Binding-site contacts:
Ligand atom O7 contacts residue SER93 of chain 1.J at 3.3 Å (h-bond).
Ligand atom C5 contacts residue HIS95 of chain 1.J at 3.8 Å.
Ligand atom C7 contacts residue THR94 of chain 1.J at 4.2 Å.
Ligand atom C7 contacts residue SER93 of chain 1.J at 4.0 Å.
Ligand atom O5 contacts residue THR94 of chain 1.J at 4.5 Å.
Ligand atom N2 contacts residue SER93 of chain 1.J at 4.5 Å.
Ligand atom C1 contacts residue THR94 of chain 1.J at 3.3 Å.
Ligand atom C1 contacts residue HIS95 of chain 1.J at 4.0 Å.
Ligand atom C6 contacts residue TYR140 of chain 1.J at 3.3 Å (hydrophobic).
Ligand atom C4 contacts residue ASN92 of chain 1.J at 4.2 Å.
Ligand atom O6 contacts residue TYR140 of chain 1.J at 3.3 Å.
Ligand atom N2 contacts residue THR94 of chain 1.J at 3.1 Å (h-bond).
Ligand atom C2 contacts residue THR94 of chain 1.J at 3.7 Å.
Ligand atom C7 contacts residue ASN92 of chain 1.J at 3.6 Å.
Ligand atom C5 contacts residue ASN92 of chain 1.J at 3.7 Å.
Ligand atom C3 contacts residue HIS95 of chain 1.J at 4.4 Å.
Ligand atom C2 contacts residue ASN92 of chain 1.J at 2.4 Å.
Ligand atom O5 contacts residue HIS95 of chain 1.J at 4.2 Å.
Ligand atom C3 contacts residue ASN92 of chain 1.J at 3.7 Å.
Ligand atom N2 contacts residue ASN92 of chain 1.J at 2.9 Å (h-bond).
Ligand atom C3 contacts residue THR94 of chain 1.J at 4.1 Å.
Ligand atom C8 contacts residue ASN92 of chain 1.J at 3.9 Å.
Ligand atom C1 contacts residue ASN92 of chain 1.J at 1.4 Å.
Ligand atom O7 contacts residue ASN92 of chain 1.J at 4.5 Å.
Ligand atom O7 contacts residue THR94 of chain 1.J at 4.3 Å.
Ligand atom O5 contacts residue ASN92 of chain 1.J at 2.4 Å (h-bond).

Sequence of chain 1.J:
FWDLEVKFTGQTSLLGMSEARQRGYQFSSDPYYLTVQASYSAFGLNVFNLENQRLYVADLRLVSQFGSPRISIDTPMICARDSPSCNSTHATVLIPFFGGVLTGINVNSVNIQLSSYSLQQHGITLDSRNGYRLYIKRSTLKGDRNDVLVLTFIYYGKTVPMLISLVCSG

The protein below binds the small molecule below.
Small molecule (SMILES): CC(=O)N[C@@H]1[C@@H](O)[C@H](O)[C@@H](CO)O[C@H]1O